Sequence of chain 1.GF:
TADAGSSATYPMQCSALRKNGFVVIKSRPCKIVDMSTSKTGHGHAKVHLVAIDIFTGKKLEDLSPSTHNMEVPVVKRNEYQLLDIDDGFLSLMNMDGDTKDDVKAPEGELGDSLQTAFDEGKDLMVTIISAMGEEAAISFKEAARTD

This protein binds this small molecule.
Small molecule (SMILES): Nc1ccn([C@@H]2O[C@H](COP(=O)=O)[C@@H](O[P](=O)(O)OC[C@H]3O[C@@H](n4ccc(N)nc4=O)[C@H](O)[C@@H]3O[P](=O)(O)OC[C@H]3O[C@@H](n4cnc5c(N)ncnc54)[C@H](O)[C@@H]3N)[C@H]2O)c(=O)n1

Sequence of chain 1.VD:
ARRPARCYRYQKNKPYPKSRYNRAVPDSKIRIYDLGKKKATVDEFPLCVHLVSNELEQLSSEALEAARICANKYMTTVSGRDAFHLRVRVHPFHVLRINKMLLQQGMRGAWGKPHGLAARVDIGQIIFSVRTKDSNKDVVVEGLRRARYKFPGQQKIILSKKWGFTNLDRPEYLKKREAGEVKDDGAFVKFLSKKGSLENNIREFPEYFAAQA

Binding-site contacts:
Ligand atom C2' contacts residue PRO1 of chain 1.DPC at 3.4 Å (hydrophobic).
Ligand atom O2P contacts residue MG1 of chain 1.EPC at 2.2 Å.
Ligand atom C2' contacts residue SPS1 of chain 1.CHB at 3.1 Å.
Ligand atom P contacts residue MG1 of chain 1.EPC at 3.5 Å.
Ligand atom C3' contacts residue PRO1 of chain 1.DPC at 2.4 Å (hydrophobic).
Ligand atom C5' contacts residue SPS1 of chain 1.CHB at 3.4 Å.
Ligand atom P contacts residue SPS1 of chain 1.CHB at 3.4 Å.
Ligand atom N7 contacts residue SPS1 of chain 1.CHB at 3.8 Å.
Ligand atom O1P contacts residue MG1 of chain 1.EPC at 3.8 Å.
Ligand atom OP1 contacts residue MG1 of chain 1.EPC at 2.3 Å.
Ligand atom C4' contacts residue PRO1 of chain 1.DPC at 3.5 Å (hydrophobic).
Ligand atom N3' contacts residue PRO1 of chain 1.DPC at 1.3 Å.
Ligand atom O2' contacts residue SPS1 of chain 1.CHB at 3.3 Å (h-bond).
Ligand atom O1P contacts residue 5CT51 of chain 1.GF at 3.0 Å.
Ligand atom C6 contacts residue SPS1 of chain 1.CHB at 3.9 Å.
Ligand atom O5' contacts residue SPS1 of chain 1.CHB at 2.8 Å.
Ligand atom P contacts residue 5CT51 of chain 1.GF at 3.4 Å.
Ligand atom P contacts residue SPS1 of chain 1.CHB at 3.6 Å.
Ligand atom C5' contacts residue MG1 of chain 1.EPC at 4.0 Å.
Ligand atom O2' contacts residue PRO1 of chain 1.DPC at 3.4 Å.
Ligand atom O3' contacts residue 5CT51 of chain 1.GF at 2.9 Å.
Ligand atom O2P contacts residue SPS1 of chain 1.CHB at 2.9 Å (h-bond).
Ligand atom C2 contacts residue 5CT51 of chain 1.GF at 3.9 Å.
Ligand atom C3' contacts residue 5CT51 of chain 1.GF at 3.8 Å.
Ligand atom O5' contacts residue SPS1 of chain 1.CHB at 3.9 Å.
Ligand atom O2 contacts residue 5CT51 of chain 1.GF at 2.9 Å (h-bond).
Ligand atom C1' contacts residue 5CT51 of chain 1.GF at 3.3 Å.
Ligand atom N3' contacts residue PRO1 of chain 1.SKC at 3.9 Å.
Ligand atom P contacts residue MG1 of chain 1.EPC at 3.7 Å.
Ligand atom O2' contacts residue 5CT51 of chain 1.GF at 2.8 Å.
Ligand atom O4' contacts residue SPS1 of chain 1.CHB at 3.6 Å.
Ligand atom OP2 contacts residue SPS1 of chain 1.CHB at 2.6 Å (h-bond).
Ligand atom N4 contacts residue LEU110 of chain 1.VD at 3.4 Å.
Ligand atom C5' contacts residue 5CT51 of chain 1.GF at 3.6 Å.
Ligand atom C4' contacts residue 5CT51 of chain 1.GF at 3.3 Å.
Ligand atom C3' contacts residue SPS1 of chain 1.CHB at 3.5 Å.
Ligand atom OP1 contacts residue SPS1 of chain 1.CHB at 3.0 Å (h-bond).
Ligand atom C5 contacts residue LEU110 of chain 1.VD at 4.0 Å (hydrophobic).
Ligand atom C2' contacts residue 5CT51 of chain 1.GF at 3.8 Å.
Ligand atom C8 contacts residue SPS1 of chain 1.CHB at 3.4 Å.